The protein below binds the small molecule below.
Small molecule (SMILES): NC(=O)c1ccc(O)cc1O

Binding-site contacts:
Ligand atom C06 contacts residue SER46 of chain 1.A at 4.0 Å.
Ligand atom C07 contacts residue SER46 of chain 1.A at 4.4 Å.
Ligand atom C03 contacts residue THR178 of chain 1.A at 4.5 Å.
Ligand atom C06 contacts residue ASN45 of chain 1.A at 3.8 Å.
Ligand atom C07 contacts residue ASN45 of chain 1.A at 4.1 Å.
Ligand atom C02 contacts residue MET92 of chain 1.A at 4.0 Å (hydrophobic).
Ligand atom C03 contacts residue LEU101 of chain 1.A at 4.5 Å (hydrophobic).
Ligand atom C07 contacts residue ALA49 of chain 1.A at 4.2 Å (hydrophobic).
Ligand atom O11 contacts residue ALA49 of chain 1.A at 4.0 Å.
Ligand atom O11 contacts residue GLY91 of chain 1.A at 3.9 Å.
Ligand atom C05 contacts residue THR178 of chain 1.A at 4.5 Å.
Ligand atom O08 contacts residue ALA49 of chain 1.A at 3.3 Å.
Ligand atom C10 contacts residue THR178 of chain 1.A at 3.7 Å.
Ligand atom C10 contacts residue ALA49 of chain 1.A at 4.0 Å (hydrophobic).
Ligand atom O09 contacts residue VAL180 of chain 1.A at 3.7 Å.
Ligand atom C04 contacts residue ASN45 of chain 1.A at 3.9 Å.
Ligand atom C05 contacts residue ASN45 of chain 1.A at 3.5 Å.
Ligand atom O08 contacts residue ASN45 of chain 1.A at 4.0 Å.
Ligand atom O08 contacts residue ASP87 of chain 1.A at 2.6 Å (salt-bridge).
Ligand atom C03 contacts residue MET92 of chain 1.A at 3.8 Å (hydrophobic).
Ligand atom C04 contacts residue PHE132 of chain 1.A at 4.4 Å (hydrophobic).
Ligand atom O11 contacts residue THR178 of chain 1.A at 2.7 Å (h-bond).
Ligand atom C06 contacts residue ASP87 of chain 1.A at 3.7 Å.
Ligand atom C02 contacts residue THR178 of chain 1.A at 4.0 Å.
Ligand atom C07 contacts residue ASP87 of chain 1.A at 3.5 Å.
Ligand atom O09 contacts residue PHE132 of chain 1.A at 4.0 Å.
Ligand atom N01 contacts residue ALA49 of chain 1.A at 4.1 Å.
Ligand atom O09 contacts residue ASN45 of chain 1.A at 3.4 Å (h-bond).
Ligand atom C06 contacts residue THR178 of chain 1.A at 4.0 Å.
Ligand atom C07 contacts residue THR178 of chain 1.A at 3.8 Å.
Ligand atom C05 contacts residue VAL180 of chain 1.A at 4.2 Å (hydrophobic).
Ligand atom O11 contacts residue MET92 of chain 1.A at 3.8 Å.
Ligand atom O09 contacts residue LEU42 of chain 1.A at 3.5 Å.
Ligand atom O08 contacts residue SER46 of chain 1.A at 4.0 Å.
Ligand atom O08 contacts residue THR178 of chain 1.A at 3.5 Å.
Ligand atom N01 contacts residue MET92 of chain 1.A at 3.9 Å.
Ligand atom C10 contacts residue MET92 of chain 1.A at 3.9 Å (hydrophobic).

Sequence of chain 1.A:
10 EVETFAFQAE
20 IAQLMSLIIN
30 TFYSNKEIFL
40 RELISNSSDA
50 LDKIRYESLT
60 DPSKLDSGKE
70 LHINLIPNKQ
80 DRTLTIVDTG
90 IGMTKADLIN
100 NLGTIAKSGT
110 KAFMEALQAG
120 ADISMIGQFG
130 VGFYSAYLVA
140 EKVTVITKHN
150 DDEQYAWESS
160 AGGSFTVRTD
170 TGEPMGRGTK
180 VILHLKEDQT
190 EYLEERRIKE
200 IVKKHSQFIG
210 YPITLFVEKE